Sequence of chain 1.K:
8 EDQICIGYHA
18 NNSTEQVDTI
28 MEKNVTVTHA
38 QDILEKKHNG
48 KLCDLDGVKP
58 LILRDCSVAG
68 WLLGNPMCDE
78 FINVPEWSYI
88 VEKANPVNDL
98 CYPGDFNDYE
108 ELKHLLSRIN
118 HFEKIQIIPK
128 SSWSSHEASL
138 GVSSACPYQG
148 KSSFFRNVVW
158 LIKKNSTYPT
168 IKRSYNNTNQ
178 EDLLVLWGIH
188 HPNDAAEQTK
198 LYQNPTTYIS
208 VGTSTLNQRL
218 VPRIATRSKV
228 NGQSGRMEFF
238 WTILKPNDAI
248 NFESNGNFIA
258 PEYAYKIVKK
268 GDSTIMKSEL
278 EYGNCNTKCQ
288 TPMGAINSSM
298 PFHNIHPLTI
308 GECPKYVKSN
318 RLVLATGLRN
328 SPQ

Binding-site contacts:
Ligand atom C3 contacts residue ASN173 of chain 1.I at 3.9 Å.
Ligand atom C1 contacts residue ASN244 of chain 1.I at 4.4 Å.
Ligand atom C7 contacts residue ASN173 of chain 1.I at 4.2 Å.
Ligand atom N2 contacts residue ASN173 of chain 1.I at 3.1 Å (h-bond).
Ligand atom O3 contacts residue ASN244 of chain 1.I at 4.2 Å.
Ligand atom O7 contacts residue ASN244 of chain 1.I at 2.7 Å (h-bond).
Ligand atom C7 contacts residue ASN244 of chain 1.I at 3.7 Å.
Ligand atom O7 contacts residue ASN173 of chain 1.I at 4.4 Å.
Ligand atom N2 contacts residue ASP245 of chain 1.I at 4.5 Å.
Ligand atom C2 contacts residue ASN173 of chain 1.I at 2.7 Å.
Ligand atom O5 contacts residue ASN173 of chain 1.I at 2.3 Å (h-bond).
Ligand atom C8 contacts residue ASN244 of chain 1.I at 4.0 Å.
Ligand atom O4 contacts residue ASN244 of chain 1.I at 4.4 Å.
Ligand atom C2 contacts residue ASN244 of chain 1.I at 4.0 Å.
Ligand atom C3 contacts residue ASN244 of chain 1.I at 3.7 Å.
Ligand atom C4 contacts residue ASN173 of chain 1.I at 4.3 Å.
Ligand atom N2 contacts residue ASN244 of chain 1.I at 3.4 Å (h-bond).
Ligand atom C8 contacts residue ALA246 of chain 1.I at 4.2 Å (hydrophobic).
Ligand atom C1 contacts residue ASN173 of chain 1.I at 1.4 Å.
Ligand atom C8 contacts residue SER225 of chain 1.K at 4.0 Å.
Ligand atom N2 contacts residue ALA246 of chain 1.I at 4.2 Å.
Ligand atom O7 contacts residue ALA246 of chain 1.I at 4.1 Å.
Ligand atom C7 contacts residue ALA246 of chain 1.I at 4.1 Å (hydrophobic).
Ligand atom C5 contacts residue ASN173 of chain 1.I at 3.6 Å.

Sequence of chain 1.I:
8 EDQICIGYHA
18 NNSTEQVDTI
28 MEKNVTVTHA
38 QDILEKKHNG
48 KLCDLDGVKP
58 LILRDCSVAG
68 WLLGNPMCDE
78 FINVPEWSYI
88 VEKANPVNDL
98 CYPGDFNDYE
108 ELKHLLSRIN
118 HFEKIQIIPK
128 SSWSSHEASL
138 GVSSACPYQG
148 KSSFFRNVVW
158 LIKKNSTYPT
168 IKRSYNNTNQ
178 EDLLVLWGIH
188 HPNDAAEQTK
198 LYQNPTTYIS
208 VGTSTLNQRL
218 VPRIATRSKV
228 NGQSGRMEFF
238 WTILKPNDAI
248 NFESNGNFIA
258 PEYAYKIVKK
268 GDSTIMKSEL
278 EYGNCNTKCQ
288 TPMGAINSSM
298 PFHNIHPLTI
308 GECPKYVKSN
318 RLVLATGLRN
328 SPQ

A small-molecule ligand and the protein it binds are described below.
Small molecule (SMILES): CC(=O)N[C@H]1[C@H](O[C@H]2[C@H](O)[C@@H](NC(C)=O)CO[C@@H]2CO)O[C@H](CO)[C@@H](O[C@@H]2O[C@H](CO)[C@@H](O)[C@H](O)[C@@H]2O)[C@@H]1O